Sequence of chain 1.A:
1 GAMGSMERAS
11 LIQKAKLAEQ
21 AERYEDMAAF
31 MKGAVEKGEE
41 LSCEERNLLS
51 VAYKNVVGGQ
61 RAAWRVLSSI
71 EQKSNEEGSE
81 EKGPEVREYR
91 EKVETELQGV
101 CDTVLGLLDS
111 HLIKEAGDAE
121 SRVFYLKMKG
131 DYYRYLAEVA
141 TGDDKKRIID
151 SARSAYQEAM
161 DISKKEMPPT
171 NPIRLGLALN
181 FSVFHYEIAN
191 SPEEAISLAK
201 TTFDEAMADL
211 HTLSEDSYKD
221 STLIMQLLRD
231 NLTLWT

Sequence of chain 1.B:
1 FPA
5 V

Binding-site contacts:
Ligand atom C04 contacts residue ILE173 of chain 1.A at 3.8 Å (hydrophobic).
Ligand atom C25 contacts residue PRO172 of chain 1.A at 4.0 Å (hydrophobic).
Ligand atom C15 contacts residue LYS127 of chain 1.A at 4.2 Å.
Ligand atom C01 contacts residue CYS43 of chain 1.A at 1.8 Å (hydrophobic).
Ligand atom C22 contacts residue LEU223 of chain 1.A at 4.2 Å (hydrophobic).
Ligand atom C01 contacts residue ARG46 of chain 1.A at 3.8 Å.
Ligand atom C13 contacts residue VAL5 of chain 1.B at 3.6 Å (hydrophobic).
Ligand atom C14 contacts residue VAL5 of chain 1.B at 3.9 Å (hydrophobic).
Ligand atom C02 contacts residue ASN47 of chain 1.A at 3.7 Å.
Ligand atom C22 contacts residue VAL5 of chain 1.B at 3.7 Å (hydrophobic).
Ligand atom C12 contacts residue VAL5 of chain 1.B at 4.1 Å (hydrophobic).
Ligand atom CL18 contacts residue ILE173 of chain 1.A at 3.7 Å.
Ligand atom C17 contacts residue VAL5 of chain 1.B at 4.0 Å (hydrophobic).
Ligand atom C04 contacts residue ASN47 of chain 1.A at 3.8 Å.
Ligand atom C05 contacts residue ASN47 of chain 1.A at 4.0 Å.
Ligand atom C23 contacts residue VAL5 of chain 1.B at 4.2 Å (hydrophobic).
Ligand atom CL18 contacts residue LYS127 of chain 1.A at 3.4 Å.
Ligand atom N03 contacts residue PHE124 of chain 1.A at 4.0 Å.
Ligand atom C15 contacts residue VAL5 of chain 1.B at 4.0 Å (hydrophobic).
Ligand atom C14 contacts residue PHE124 of chain 1.A at 4.1 Å (hydrophobic).
Ligand atom C23 contacts residue ILE224 of chain 1.A at 4.1 Å (hydrophobic).
Ligand atom C16 contacts residue ILE224 of chain 1.A at 4.3 Å (hydrophobic).
Ligand atom N03 contacts residue ASN47 of chain 1.A at 2.9 Å (h-bond).
Ligand atom C26 contacts residue PRO172 of chain 1.A at 3.6 Å (hydrophobic).
Ligand atom O24 contacts residue ILE224 of chain 1.A at 3.5 Å.
Ligand atom C16 contacts residue GLY176 of chain 1.A at 4.2 Å.
Ligand atom O27 contacts residue CYS43 of chain 1.A at 3.0 Å (h-bond).
Ligand atom O27 contacts residue ILE173 of chain 1.A at 3.6 Å.
Ligand atom C17 contacts residue ILE224 of chain 1.A at 4.0 Å (hydrophobic).
Ligand atom C01 contacts residue ASN47 of chain 1.A at 3.6 Å.
Ligand atom C02 contacts residue ILE173 of chain 1.A at 4.2 Å (hydrophobic).
Ligand atom C06 contacts residue ASN47 of chain 1.A at 3.5 Å.
Ligand atom C17 contacts residue PRO172 of chain 1.A at 4.3 Å (hydrophobic).
Ligand atom C23 contacts residue LEU223 of chain 1.A at 4.3 Å (hydrophobic).
Ligand atom CL18 contacts residue PRO172 of chain 1.A at 4.2 Å.
Ligand atom N03 contacts residue CYS43 of chain 1.A at 3.7 Å.
Ligand atom CL18 contacts residue GLY176 of chain 1.A at 4.3 Å.
Ligand atom C16 contacts residue VAL5 of chain 1.B at 3.9 Å (hydrophobic).
Ligand atom C02 contacts residue CYS43 of chain 1.A at 2.7 Å (hydrophobic).
Ligand atom C16 contacts residue PRO172 of chain 1.A at 3.4 Å (hydrophobic).

A protein and the small-molecule ligand that binds it are described below.
Small molecule (SMILES): O=C(CCl)NCC1CCN(C(=O)C2(Nc3ccc(Cl)cc3)CCOCC2)CC1